The small molecule below binds the protein below.
Small molecule (SMILES): CC(=O)N[C@H]1[C@H](O[C@H]2[C@H](O)[C@@H](NC(C)=O)CO[C@@H]2CO)O[C@H](CO)[C@@H](O)[C@@H]1O

Sequence of chain 2.G:
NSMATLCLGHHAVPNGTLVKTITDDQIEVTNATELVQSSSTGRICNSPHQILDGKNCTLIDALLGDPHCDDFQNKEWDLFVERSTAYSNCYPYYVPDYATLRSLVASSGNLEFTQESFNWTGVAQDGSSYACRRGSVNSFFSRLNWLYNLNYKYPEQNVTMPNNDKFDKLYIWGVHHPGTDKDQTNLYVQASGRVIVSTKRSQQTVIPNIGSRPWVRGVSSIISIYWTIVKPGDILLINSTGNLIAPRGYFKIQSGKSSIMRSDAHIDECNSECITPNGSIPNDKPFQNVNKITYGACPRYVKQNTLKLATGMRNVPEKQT

Binding-site contacts:
Ligand atom C4 contacts residue ASN63 of chain 2.G at 4.2 Å.
Ligand atom C1 contacts residue ASN63 of chain 2.G at 1.4 Å.
Ligand atom C2 contacts residue ASN63 of chain 2.G at 2.5 Å.
Ligand atom C8 contacts residue ASN63 of chain 2.G at 4.2 Å.
Ligand atom N2 contacts residue ASN63 of chain 2.G at 3.0 Å (h-bond).
Ligand atom C5 contacts residue ASN63 of chain 2.G at 3.5 Å.
Ligand atom O5 contacts residue ASN63 of chain 2.G at 2.3 Å (h-bond).
Ligand atom O6 contacts residue ASN63 of chain 2.G at 4.4 Å.
Ligand atom C7 contacts residue ASN63 of chain 2.G at 3.9 Å.
Ligand atom C3 contacts residue ASN63 of chain 2.G at 3.8 Å.
Ligand atom O7 contacts residue LYS62 of chain 2.G at 3.6 Å.
Ligand atom O6 contacts residue THR92 of chain 2.G at 4.3 Å.